The small molecule below binds the protein below.
Small molecule (SMILES): CCCC(=O)O

Binding-site contacts:
Ligand atom C3 contacts residue HIS132 of chain 1.A at 3.3 Å.
Ligand atom C4 contacts residue HIS133 of chain 1.A at 3.8 Å.
Ligand atom O1 contacts residue HIS133 of chain 1.A at 3.5 Å.
Ligand atom C4 contacts residue VAL135 of chain 1.A at 3.7 Å (hydrophobic).
Ligand atom C4 contacts residue LEU134 of chain 1.A at 3.3 Å (hydrophobic).
Ligand atom O2 contacts residue LEU134 of chain 1.A at 2.7 Å (h-bond).
Ligand atom O2 contacts residue VAL135 of chain 1.A at 3.7 Å.
Ligand atom C4 contacts residue HIS132 of chain 1.A at 3.1 Å.
Ligand atom O2 contacts residue HIS132 of chain 1.A at 2.4 Å (h-bond).
Ligand atom O2 contacts residue HIS133 of chain 1.A at 3.7 Å.
Ligand atom O1 contacts residue LEU134 of chain 1.A at 3.1 Å (h-bond).
Ligand atom C4 contacts residue LEU166 of chain 1.A at 4.2 Å (hydrophobic).
Ligand atom C2 contacts residue LEU166 of chain 1.A at 4.5 Å (hydrophobic).
Ligand atom O2 contacts residue LEU166 of chain 1.A at 3.8 Å.
Ligand atom O1 contacts residue VAL135 of chain 1.A at 3.1 Å (h-bond).
Ligand atom O1 contacts residue PRO136 of chain 1.A at 3.9 Å.
Ligand atom C2 contacts residue VAL135 of chain 1.A at 3.7 Å (hydrophobic).
Ligand atom C3 contacts residue VAL135 of chain 1.A at 4.4 Å (hydrophobic).
Ligand atom O1 contacts residue HIS132 of chain 1.A at 3.7 Å.

Sequence of chain 1.A:
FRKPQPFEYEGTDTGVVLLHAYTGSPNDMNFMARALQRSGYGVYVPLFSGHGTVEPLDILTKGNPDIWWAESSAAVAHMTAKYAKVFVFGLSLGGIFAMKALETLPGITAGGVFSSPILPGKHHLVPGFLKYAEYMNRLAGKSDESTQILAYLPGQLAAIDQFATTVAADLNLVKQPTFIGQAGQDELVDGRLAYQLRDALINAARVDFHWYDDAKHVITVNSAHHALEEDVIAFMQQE